The protein below binds the small molecule below.
Small molecule (SMILES): O=C(O)C1=C[C@@H](OP(=O)(O)O)[C@@H](O)[C@H](O)C1

Sequence of chain 1.A:
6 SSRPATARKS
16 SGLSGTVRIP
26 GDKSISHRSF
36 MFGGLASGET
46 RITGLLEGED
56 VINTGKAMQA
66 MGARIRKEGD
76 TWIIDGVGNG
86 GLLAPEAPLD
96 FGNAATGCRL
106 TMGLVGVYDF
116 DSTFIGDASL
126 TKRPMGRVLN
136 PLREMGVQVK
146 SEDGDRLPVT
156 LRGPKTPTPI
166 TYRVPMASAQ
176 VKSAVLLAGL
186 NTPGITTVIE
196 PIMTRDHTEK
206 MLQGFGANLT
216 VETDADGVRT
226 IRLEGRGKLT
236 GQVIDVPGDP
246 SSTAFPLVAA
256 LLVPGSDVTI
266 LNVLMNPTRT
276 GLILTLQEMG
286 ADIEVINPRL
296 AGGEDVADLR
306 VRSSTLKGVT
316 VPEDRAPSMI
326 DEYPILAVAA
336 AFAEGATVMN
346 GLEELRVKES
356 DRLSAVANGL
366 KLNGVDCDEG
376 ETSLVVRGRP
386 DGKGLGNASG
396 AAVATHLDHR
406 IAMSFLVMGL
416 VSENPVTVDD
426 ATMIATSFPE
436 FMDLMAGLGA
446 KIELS

Binding-site contacts:
Ligand atom O4 contacts residue ALA174 of chain 1.A at 3.6 Å.
Ligand atom C1 contacts residue SER29 of chain 1.A at 3.8 Å.
Ligand atom O5 contacts residue THR101 of chain 1.A at 3.9 Å.
Ligand atom C1 contacts residue GLN175 of chain 1.A at 3.8 Å.
Ligand atom C4 contacts residue ARG200 of chain 1.A at 3.9 Å.
Ligand atom C5 contacts residue GLN175 of chain 1.A at 3.6 Å.
Ligand atom C6 contacts residue SER29 of chain 1.A at 3.5 Å.
Ligand atom O3 contacts residue ASP326 of chain 1.A at 3.1 Å (salt-bridge).
Ligand atom C2 contacts residue GLN175 of chain 1.A at 3.8 Å.
Ligand atom O2 contacts residue GPJ1 of chain 1.C at 3.6 Å.
Ligand atom C7 contacts residue ARG33 of chain 1.A at 3.4 Å.
Ligand atom P1 contacts residue LYS353 of chain 1.A at 3.7 Å.
Ligand atom O3 contacts residue GPJ1 of chain 1.C at 2.8 Å (h-bond).
Ligand atom C6 contacts residue GLN175 of chain 1.A at 3.8 Å.
Ligand atom C5 contacts residue ASP326 of chain 1.A at 3.8 Å.
Ligand atom O3 contacts residue LYS28 of chain 1.A at 3.5 Å (salt-bridge).
Ligand atom O5 contacts residue ARG33 of chain 1.A at 2.7 Å (salt-bridge).
Ligand atom O8 contacts residue ARG104 of chain 1.A at 3.9 Å.
Ligand atom O6 contacts residue SER173 of chain 1.A at 2.6 Å (h-bond).
Ligand atom C6 contacts residue ARG200 of chain 1.A at 3.7 Å.
Ligand atom C5 contacts residue GPJ1 of chain 1.C at 3.4 Å.
Ligand atom O1 contacts residue LYS353 of chain 1.A at 3.4 Å (salt-bridge).
Ligand atom O1 contacts residue GLN175 of chain 1.A at 3.4 Å (h-bond).
Ligand atom O6 contacts residue GLN175 of chain 1.A at 2.9 Å (h-bond).
Ligand atom C4 contacts residue ASP326 of chain 1.A at 3.2 Å.
Ligand atom O8 contacts residue LYS353 of chain 1.A at 3.7 Å.
Ligand atom P1 contacts residue SER173 of chain 1.A at 3.6 Å.
Ligand atom O5 contacts residue SER29 of chain 1.A at 2.6 Å (h-bond).
Ligand atom C7 contacts residue SER29 of chain 1.A at 3.5 Å.
Ligand atom C6 contacts residue THR101 of chain 1.A at 3.3 Å.
Ligand atom C7 contacts residue ARG200 of chain 1.A at 3.8 Å.
Ligand atom O5 contacts residue ARG200 of chain 1.A at 3.9 Å.
Ligand atom O8 contacts residue SER173 of chain 1.A at 3.7 Å.
Ligand atom C5 contacts residue THR101 of chain 1.A at 3.8 Å.
Ligand atom O6 contacts residue ALA174 of chain 1.A at 3.0 Å (h-bond).
Ligand atom O4 contacts residue GLN175 of chain 1.A at 3.5 Å.
Ligand atom O4 contacts residue ARG33 of chain 1.A at 2.7 Å (salt-bridge).
Ligand atom O7 contacts residue LYS353 of chain 1.A at 3.5 Å (salt-bridge).
Ligand atom O2 contacts residue LYS353 of chain 1.A at 2.8 Å (salt-bridge).
Ligand atom O2 contacts residue ASP326 of chain 1.A at 2.8 Å (salt-bridge).